Binding-site contacts:
Ligand atom C1 contacts residue GLN131 of chain 1.A at 3.6 Å.
Ligand atom C2 contacts residue HIS134 of chain 1.A at 3.8 Å.
Ligand atom C5 contacts residue ARG232 of chain 1.A at 3.5 Å.
Ligand atom O5 contacts residue GLN131 of chain 1.A at 3.4 Å (h-bond).
Ligand atom C4 contacts residue THR167 of chain 1.A at 4.2 Å.
Ligand atom O4 contacts residue GLY223 of chain 1.A at 4.1 Å.
Ligand atom O3 contacts residue LEU234 of chain 1.A at 4.0 Å.
Ligand atom C2 contacts residue HIS221 of chain 1.A at 4.1 Å.
Ligand atom O5 contacts residue HIS134 of chain 1.A at 3.3 Å (h-bond).
Ligand atom O2 contacts residue PHE76 of chain 1.A at 4.3 Å.
Ligand atom O2 contacts residue ASP136 of chain 1.A at 3.2 Å (salt-bridge).
Ligand atom O2 contacts residue HIS221 of chain 1.A at 4.0 Å.
Ligand atom O3 contacts residue ASN122 of chain 1.A at 3.2 Å.
Ligand atom C2 contacts residue ASN122 of chain 1.A at 4.2 Å.
Ligand atom O4 contacts residue GLY165 of chain 1.A at 4.2 Å.
Ligand atom O5 contacts residue NI1 of chain 1.H at 2.2 Å (h-bond).
Ligand atom C3 contacts residue GLN131 of chain 1.A at 3.4 Å.
Ligand atom O5 contacts residue HIS221 of chain 1.A at 3.0 Å (h-bond).
Ligand atom C2 contacts residue GLN131 of chain 1.A at 3.2 Å.
Ligand atom O1 contacts residue GLN131 of chain 1.A at 3.1 Å (h-bond).
Ligand atom O1 contacts residue NI1 of chain 1.H at 3.9 Å.
Ligand atom O5 contacts residue GLY223 of chain 1.A at 4.2 Å.
Ligand atom C5 contacts residue THR167 of chain 1.A at 3.7 Å.
Ligand atom O3 contacts residue ARG232 of chain 1.A at 2.7 Å (salt-bridge).
Ligand atom C1 contacts residue ASN75 of chain 1.A at 4.3 Å.
Ligand atom O4 contacts residue THR167 of chain 1.A at 2.6 Å (h-bond).
Ligand atom C4 contacts residue GLN131 of chain 1.A at 3.7 Å.
Ligand atom C1 contacts residue NI1 of chain 1.H at 2.7 Å.
Ligand atom C1 contacts residue HIS134 of chain 1.A at 3.6 Å.
Ligand atom C3 contacts residue NI1 of chain 1.H at 4.2 Å.
Ligand atom O1 contacts residue ASN75 of chain 1.A at 3.1 Å.
Ligand atom C4 contacts residue GLY223 of chain 1.A at 3.6 Å.
Ligand atom C5 contacts residue GLY223 of chain 1.A at 4.2 Å.
Ligand atom C1 contacts residue ASN122 of chain 1.A at 3.9 Å.
Ligand atom O2 contacts residue HIS134 of chain 1.A at 2.9 Å (h-bond).
Ligand atom C3 contacts residue ASN122 of chain 1.A at 3.7 Å.
Ligand atom O4 contacts residue ARG232 of chain 1.A at 2.8 Å (salt-bridge).
Ligand atom C2 contacts residue NI1 of chain 1.H at 2.8 Å.
Ligand atom O1 contacts residue ASN122 of chain 1.A at 3.5 Å (h-bond).
Ligand atom O2 contacts residue NI1 of chain 1.H at 2.0 Å (h-bond).

A protein and the small-molecule ligand that binds it are described below.
Small molecule (SMILES): O=C(O)CCC(=O)C(=O)O

Sequence of chain 1.A:
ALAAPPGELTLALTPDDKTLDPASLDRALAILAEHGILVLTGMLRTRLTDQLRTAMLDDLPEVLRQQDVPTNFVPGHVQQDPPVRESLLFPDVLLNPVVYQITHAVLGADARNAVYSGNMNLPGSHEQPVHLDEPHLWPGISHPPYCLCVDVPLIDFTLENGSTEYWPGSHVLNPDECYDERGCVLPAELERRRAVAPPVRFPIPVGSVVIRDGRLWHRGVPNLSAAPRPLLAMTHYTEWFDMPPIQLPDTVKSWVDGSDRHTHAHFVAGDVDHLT